A protein and the small-molecule ligand that binds it are described below.
Small molecule (SMILES): O=c1[nH]c(=O)c2[nH+]cn([C@@H]3O[C@H](COP(=O)(O)O)[C@@H](O)[C@H]3O)c2[nH]1

Binding-site contacts:
Ligand atom C6 contacts residue GLY266 of chain 3.A at 3.7 Å.
Ligand atom N1 contacts residue ILE183 of chain 3.A at 3.6 Å.
Ligand atom C5 contacts residue MET267 of chain 3.A at 3.9 Å (hydrophobic).
Ligand atom O2 contacts residue THR186 of chain 3.A at 3.6 Å.
Ligand atom O3' contacts residue ALA52 of chain 3.A at 3.5 Å.
Ligand atom C2' contacts residue ASP217 of chain 3.A at 3.7 Å.
Ligand atom O2 contacts residue CYS184 of chain 3.A at 3.5 Å (h-bond).
Ligand atom C2 contacts residue ILE183 of chain 3.A at 3.7 Å (hydrophobic).
Ligand atom C2 contacts residue THR185 of chain 3.A at 3.6 Å.
Ligand atom O2P contacts residue GLY240 of chain 3.A at 3.0 Å (h-bond).
Ligand atom O5' contacts residue GLY181 of chain 3.A at 3.7 Å.
Ligand atom O3P contacts residue SER182 of chain 3.A at 2.7 Å (h-bond).
Ligand atom C3' contacts residue ASP217 of chain 3.A at 3.4 Å.
Ligand atom N7 contacts residue GLY266 of chain 3.A at 3.7 Å.
Ligand atom C5' contacts residue TYR264 of chain 3.A at 3.7 Å (hydrophobic).
Ligand atom O6 contacts residue GLY266 of chain 3.A at 3.1 Å.
Ligand atom O3P contacts residue SER241 of chain 3.A at 3.1 Å (h-bond).
Ligand atom O5' contacts residue TYR264 of chain 3.A at 3.9 Å.
Ligand atom N7 contacts residue MET267 of chain 3.A at 3.1 Å (h-bond).
Ligand atom C5 contacts residue GLY266 of chain 3.A at 3.9 Å.
Ligand atom O2' contacts residue ASP217 of chain 3.A at 2.6 Å (salt-bridge).
Ligand atom O1P contacts residue GLY219 of chain 3.A at 2.9 Å (h-bond).
Ligand atom C6 contacts residue THR185 of chain 3.A at 3.8 Å.
Ligand atom O2 contacts residue ILE183 of chain 3.A at 3.9 Å.
Ligand atom O3' contacts residue MET238 of chain 3.A at 3.7 Å.
Ligand atom N1 contacts residue THR185 of chain 3.A at 2.9 Å (h-bond).
Ligand atom O5' contacts residue GLY218 of chain 3.A at 3.6 Å.
Ligand atom O2' contacts residue ASN156 of chain 3.A at 3.6 Å.
Ligand atom O2P contacts residue SER241 of chain 3.A at 3.5 Å (h-bond).
Ligand atom O6 contacts residue MET267 of chain 3.A at 3.5 Å (h-bond).
Ligand atom O2 contacts residue THR185 of chain 3.A at 3.3 Å (h-bond).
Ligand atom O3P contacts residue TYR264 of chain 3.A at 2.5 Å (h-bond).
Ligand atom P contacts residue SER241 of chain 3.A at 3.9 Å.
Ligand atom O1P contacts residue SER182 of chain 3.A at 3.0 Å (h-bond).
Ligand atom C4' contacts residue ASP217 of chain 3.A at 3.5 Å.
Ligand atom O3' contacts residue ASP217 of chain 3.A at 2.6 Å (salt-bridge).
Ligand atom P contacts residue SER182 of chain 3.A at 3.7 Å.
Ligand atom P contacts residue TYR264 of chain 3.A at 3.7 Å.
Ligand atom O1P contacts residue GLY218 of chain 3.A at 3.9 Å.
Ligand atom O1P contacts residue GLY181 of chain 3.A at 3.6 Å.

Sequence of chain 3.A:
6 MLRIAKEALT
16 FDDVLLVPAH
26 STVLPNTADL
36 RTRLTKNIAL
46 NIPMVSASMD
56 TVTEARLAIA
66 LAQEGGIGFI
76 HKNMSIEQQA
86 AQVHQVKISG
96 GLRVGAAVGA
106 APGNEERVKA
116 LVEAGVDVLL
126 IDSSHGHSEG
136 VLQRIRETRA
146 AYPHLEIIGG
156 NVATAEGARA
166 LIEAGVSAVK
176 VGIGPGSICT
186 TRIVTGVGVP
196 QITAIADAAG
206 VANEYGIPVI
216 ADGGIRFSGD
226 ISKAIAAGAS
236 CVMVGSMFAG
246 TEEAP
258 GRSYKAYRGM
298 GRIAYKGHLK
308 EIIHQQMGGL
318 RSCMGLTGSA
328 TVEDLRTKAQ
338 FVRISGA